A small-molecule ligand and the protein it binds are described below.
Small molecule (SMILES): O=c1ccn([C@H]2C[C@H](O)[C@@H](CO)O2)c(=O)[nH]1

Sequence of chain 1.C:
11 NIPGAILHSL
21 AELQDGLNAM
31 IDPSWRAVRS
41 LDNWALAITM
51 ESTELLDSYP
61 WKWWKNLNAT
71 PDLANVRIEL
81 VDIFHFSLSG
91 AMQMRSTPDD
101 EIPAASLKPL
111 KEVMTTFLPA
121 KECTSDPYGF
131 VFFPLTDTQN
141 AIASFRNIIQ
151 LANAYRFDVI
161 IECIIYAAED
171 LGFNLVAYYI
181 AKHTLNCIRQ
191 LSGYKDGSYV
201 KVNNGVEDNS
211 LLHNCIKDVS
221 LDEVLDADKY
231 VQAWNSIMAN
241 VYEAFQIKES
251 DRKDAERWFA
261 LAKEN

Sequence of chain 1.D:
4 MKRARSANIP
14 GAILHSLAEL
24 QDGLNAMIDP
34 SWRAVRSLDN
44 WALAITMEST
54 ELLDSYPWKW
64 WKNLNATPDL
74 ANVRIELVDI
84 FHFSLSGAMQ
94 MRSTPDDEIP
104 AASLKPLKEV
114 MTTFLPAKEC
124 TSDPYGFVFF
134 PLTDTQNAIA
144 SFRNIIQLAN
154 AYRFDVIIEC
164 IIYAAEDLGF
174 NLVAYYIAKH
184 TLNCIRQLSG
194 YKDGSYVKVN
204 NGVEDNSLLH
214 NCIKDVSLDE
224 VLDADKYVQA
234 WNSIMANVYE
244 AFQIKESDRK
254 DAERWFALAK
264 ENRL

Binding-site contacts:
Ligand atom C1' contacts residue ASN186 of chain 1.C at 3.7 Å.
Ligand atom C6 contacts residue PHE86 of chain 1.C at 3.9 Å (hydrophobic).
Ligand atom C2 contacts residue GLN24 of chain 1.C at 3.7 Å.
Ligand atom C4 contacts residue ASN28 of chain 1.C at 3.6 Å.
Ligand atom O4' contacts residue ASN186 of chain 1.C at 3.5 Å (h-bond).
Ligand atom C5 contacts residue TRP64 of chain 1.D at 3.7 Å (hydrophobic).
Ligand atom C6 contacts residue TRP64 of chain 1.D at 3.8 Å (hydrophobic).
Ligand atom O5' contacts residue SO41 of chain 1.M at 3.1 Å (h-bond).
Ligand atom O5' contacts residue ARG189 of chain 1.C at 3.4 Å (salt-bridge).
Ligand atom N3 contacts residue ILE31 of chain 1.C at 3.9 Å.
Ligand atom O4 contacts residue ILE31 of chain 1.C at 3.8 Å.
Ligand atom C2 contacts residue ASN28 of chain 1.C at 3.7 Å.
Ligand atom O4 contacts residue TRP44 of chain 1.C at 3.3 Å.
Ligand atom O4 contacts residue TRP63 of chain 1.D at 3.0 Å (h-bond).
Ligand atom O2 contacts residue LEU27 of chain 1.C at 3.6 Å.
Ligand atom C2' contacts residue PHE86 of chain 1.C at 3.6 Å (hydrophobic).
Ligand atom N3 contacts residue GLN24 of chain 1.C at 3.8 Å.
Ligand atom O5' contacts residue LYS182 of chain 1.C at 3.8 Å.
Ligand atom C2' contacts residue HIS85 of chain 1.C at 3.6 Å.
Ligand atom C3' contacts residue ASP82 of chain 1.C at 3.6 Å.
Ligand atom O2 contacts residue ASN28 of chain 1.C at 3.7 Å.
Ligand atom C3' contacts residue ASN186 of chain 1.C at 3.9 Å.
Ligand atom C5' contacts residue TRP64 of chain 1.D at 3.8 Å (hydrophobic).
Ligand atom C5 contacts residue ILE31 of chain 1.C at 3.6 Å (hydrophobic).
Ligand atom C4 contacts residue TRP44 of chain 1.C at 3.9 Å (hydrophobic).
Ligand atom N3 contacts residue ASN28 of chain 1.C at 2.8 Å (h-bond).
Ligand atom O2 contacts residue HIS85 of chain 1.C at 3.6 Å.
Ligand atom C5' contacts residue SO41 of chain 1.M at 3.4 Å.
Ligand atom C5 contacts residue TRP63 of chain 1.D at 3.5 Å (hydrophobic).
Ligand atom C4 contacts residue TRP63 of chain 1.D at 3.7 Å (hydrophobic).
Ligand atom O3' contacts residue ASN186 of chain 1.C at 3.2 Å (h-bond).
Ligand atom O4 contacts residue ASN28 of chain 1.C at 3.6 Å.
Ligand atom C4' contacts residue ASN186 of chain 1.C at 3.3 Å.
Ligand atom O3' contacts residue ASP82 of chain 1.C at 2.7 Å (salt-bridge).
Ligand atom O3' contacts residue HIS85 of chain 1.C at 3.7 Å.
Ligand atom C6 contacts residue ILE31 of chain 1.C at 4.0 Å (hydrophobic).
Ligand atom O2 contacts residue GLN24 of chain 1.C at 2.8 Å (h-bond).
Ligand atom N3 contacts residue TRP44 of chain 1.C at 4.0 Å.
Ligand atom C4 contacts residue ILE31 of chain 1.C at 3.5 Å (hydrophobic).
Ligand atom O3' contacts residue LYS182 of chain 1.C at 4.0 Å.